The protein below binds the small molecule below.
Small molecule (SMILES): CC(=O)N[C@H]1[C@H](O[C@H]2[C@H](O)[C@@H](NC(C)=O)CO[C@@H]2CO)O[C@H](CO)[C@@H](O[C@@H]2O[C@H](CO[C@H]3O[C@H](CO)[C@@H](O)[C@H](O)[C@@H]3O)[C@@H](O)[C@H](O)[C@@H]2O)[C@@H]1O

Sequence of chain 1.D:
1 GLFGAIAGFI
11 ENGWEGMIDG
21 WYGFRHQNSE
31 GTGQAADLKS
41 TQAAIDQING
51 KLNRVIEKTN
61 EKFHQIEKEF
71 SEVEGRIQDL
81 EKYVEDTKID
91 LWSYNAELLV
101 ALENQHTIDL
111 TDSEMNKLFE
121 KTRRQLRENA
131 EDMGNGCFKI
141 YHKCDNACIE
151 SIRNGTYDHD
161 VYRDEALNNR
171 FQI

Sequence of chain 1.C:
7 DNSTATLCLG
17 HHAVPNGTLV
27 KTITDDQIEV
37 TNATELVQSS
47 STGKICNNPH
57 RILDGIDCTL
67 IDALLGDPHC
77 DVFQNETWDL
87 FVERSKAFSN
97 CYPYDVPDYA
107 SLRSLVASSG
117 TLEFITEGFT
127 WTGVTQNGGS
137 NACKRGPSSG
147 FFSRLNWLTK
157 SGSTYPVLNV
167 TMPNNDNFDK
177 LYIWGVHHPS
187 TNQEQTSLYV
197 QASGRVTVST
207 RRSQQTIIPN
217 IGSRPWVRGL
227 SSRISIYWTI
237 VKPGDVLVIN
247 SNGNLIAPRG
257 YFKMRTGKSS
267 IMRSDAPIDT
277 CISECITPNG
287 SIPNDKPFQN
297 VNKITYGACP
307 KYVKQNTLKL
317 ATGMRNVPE

Binding-site contacts:
Ligand atom C5 contacts residue ASN285 of chain 1.C at 3.7 Å.
Ligand atom C7 contacts residue VAL297 of chain 1.C at 4.3 Å (hydrophobic).
Ligand atom N2 contacts residue GLU69 of chain 1.D at 4.3 Å.
Ligand atom N2 contacts residue ASN285 of chain 1.C at 3.0 Å (h-bond).
Ligand atom N2 contacts residue VAL297 of chain 1.C at 3.4 Å (h-bond).
Ligand atom O5 contacts residue ASN285 of chain 1.C at 2.4 Å (h-bond).
Ligand atom C4 contacts residue ASN285 of chain 1.C at 4.3 Å.
Ligand atom C7 contacts residue GLU69 of chain 1.D at 4.4 Å.
Ligand atom C5 contacts residue ASN298 of chain 1.C at 4.0 Å.
Ligand atom C6 contacts residue ASN298 of chain 1.C at 4.1 Å.
Ligand atom O5 contacts residue VAL297 of chain 1.C at 4.3 Å.
Ligand atom C8 contacts residue GLU69 of chain 1.D at 3.4 Å.
Ligand atom C2 contacts residue VAL297 of chain 1.C at 3.6 Å (hydrophobic).
Ligand atom C1 contacts residue VAL297 of chain 1.C at 3.4 Å (hydrophobic).
Ligand atom O3 contacts residue VAL297 of chain 1.C at 4.3 Å.
Ligand atom C8 contacts residue LYS299 of chain 1.C at 3.3 Å.
Ligand atom C3 contacts residue ASN285 of chain 1.C at 3.9 Å.
Ligand atom C2 contacts residue ASN285 of chain 1.C at 2.6 Å.
Ligand atom C8 contacts residue SER45 of chain 1.C at 3.3 Å.
Ligand atom C5 contacts residue VAL297 of chain 1.C at 4.3 Å (hydrophobic).
Ligand atom C8 contacts residue VAL297 of chain 1.C at 4.2 Å (hydrophobic).
Ligand atom O5 contacts residue ASN298 of chain 1.C at 4.1 Å.
Ligand atom C8 contacts residue ASN285 of chain 1.C at 4.4 Å.
Ligand atom C7 contacts residue ASN285 of chain 1.C at 3.1 Å.
Ligand atom C3 contacts residue VAL297 of chain 1.C at 3.5 Å (hydrophobic).
Ligand atom C1 contacts residue ASN285 of chain 1.C at 1.4 Å.
Ligand atom O7 contacts residue ASN285 of chain 1.C at 2.9 Å (h-bond).